Sequence of chain 1.H:
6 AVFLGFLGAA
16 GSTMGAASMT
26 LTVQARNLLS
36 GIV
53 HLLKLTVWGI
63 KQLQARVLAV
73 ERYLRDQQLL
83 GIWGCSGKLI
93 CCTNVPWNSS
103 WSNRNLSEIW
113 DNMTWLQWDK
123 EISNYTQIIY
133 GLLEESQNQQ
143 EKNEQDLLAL

Binding-site contacts:
Ligand atom C4 contacts residue GLU110 of chain 1.H at 4.0 Å.
Ligand atom C6 contacts residue GLU123 of chain 1.H at 3.3 Å.
Ligand atom C1 contacts residue MET115 of chain 1.H at 4.2 Å (hydrophobic).
Ligand atom O6 contacts residue ARG106 of chain 1.H at 3.0 Å (salt-bridge).
Ligand atom O5 contacts residue MET115 of chain 1.H at 3.2 Å.
Ligand atom C1 contacts residue ASN114 of chain 1.H at 1.4 Å.
Ligand atom C1 contacts residue GLU110 of chain 1.H at 3.7 Å.
Ligand atom O6 contacts residue MET115 of chain 1.H at 4.2 Å.
Ligand atom C4 contacts residue ASN114 of chain 1.H at 4.1 Å.
Ligand atom C7 contacts residue GLU110 of chain 1.H at 4.2 Å.
Ligand atom O4 contacts residue ARG106 of chain 1.H at 3.3 Å (salt-bridge).
Ligand atom C5 contacts residue ARG106 of chain 1.H at 4.3 Å.
Ligand atom C6 contacts residue ARG106 of chain 1.H at 3.6 Å.
Ligand atom N2 contacts residue ASN114 of chain 1.H at 3.1 Å (h-bond).
Ligand atom C3 contacts residue GLU110 of chain 1.H at 4.5 Å.
Ligand atom O7 contacts residue GLU110 of chain 1.H at 3.2 Å.
Ligand atom O7 contacts residue ASN114 of chain 1.H at 3.2 Å (h-bond).
Ligand atom C7 contacts residue ASN114 of chain 1.H at 3.4 Å.
Ligand atom C5 contacts residue MET115 of chain 1.H at 4.0 Å (hydrophobic).
Ligand atom C3 contacts residue ASN114 of chain 1.H at 3.8 Å.
Ligand atom C2 contacts residue GLU110 of chain 1.H at 4.0 Å.
Ligand atom O3 contacts residue GLU110 of chain 1.H at 4.2 Å.
Ligand atom O6 contacts residue GLU123 of chain 1.H at 2.6 Å (salt-bridge).
Ligand atom C5 contacts residue ASN114 of chain 1.H at 3.6 Å.
Ligand atom C6 contacts residue MET115 of chain 1.H at 3.3 Å (hydrophobic).
Ligand atom C4 contacts residue ARG106 of chain 1.H at 3.4 Å.
Ligand atom C2 contacts residue ASN114 of chain 1.H at 2.5 Å.
Ligand atom O5 contacts residue GLU110 of chain 1.H at 3.4 Å (salt-bridge).
Ligand atom O5 contacts residue ASN114 of chain 1.H at 2.3 Å (h-bond).
Ligand atom C8 contacts residue ASN114 of chain 1.H at 4.3 Å.

This protein binds this small molecule.
Small molecule (SMILES): CC(=O)N[C@@H]1[C@@H](O)[C@H](O)[C@@H](CO)O[C@H]1O